Sequence of chain 1.B:
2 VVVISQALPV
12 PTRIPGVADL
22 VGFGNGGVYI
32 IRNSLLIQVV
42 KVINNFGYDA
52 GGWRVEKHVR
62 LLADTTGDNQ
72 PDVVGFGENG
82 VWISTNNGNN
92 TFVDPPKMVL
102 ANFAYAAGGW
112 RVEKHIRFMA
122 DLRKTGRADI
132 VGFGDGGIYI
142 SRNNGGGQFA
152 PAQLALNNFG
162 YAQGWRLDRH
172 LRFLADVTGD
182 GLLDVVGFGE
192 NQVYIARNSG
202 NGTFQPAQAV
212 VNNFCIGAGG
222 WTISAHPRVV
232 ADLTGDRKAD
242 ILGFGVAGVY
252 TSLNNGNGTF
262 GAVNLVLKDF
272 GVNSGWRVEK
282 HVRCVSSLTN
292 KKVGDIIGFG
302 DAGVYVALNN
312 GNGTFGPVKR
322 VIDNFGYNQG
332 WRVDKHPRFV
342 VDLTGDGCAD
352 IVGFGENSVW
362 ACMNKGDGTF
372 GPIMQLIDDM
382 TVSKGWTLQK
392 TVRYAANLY

This protein binds this small molecule.
Small molecule (SMILES): CC(=O)N[C@H]1[C@H](O[C@@H]2[C@@H](O)[C@H](O)O[C@H](CO)[C@@H]2O)O[C@H](CO)[C@@H](O)[C@@H]1O

Binding-site contacts:
Ligand atom O7 contacts residue GLY246 of chain 1.B at 3.5 Å.
Ligand atom C2 contacts residue GLY220 of chain 1.B at 3.8 Å.
Ligand atom C8 contacts residue VAL247 of chain 1.B at 4.0 Å (hydrophobic).
Ligand atom O7 contacts residue TYR251 of chain 1.B at 3.9 Å.
Ligand atom C4 contacts residue TYR251 of chain 1.B at 4.2 Å (hydrophobic).
Ligand atom C8 contacts residue TRP222 of chain 1.B at 3.7 Å (hydrophobic).
Ligand atom C8 contacts residue HIS227 of chain 1.B at 3.7 Å.
Ligand atom O7 contacts residue VAL247 of chain 1.B at 2.8 Å (h-bond).
Ligand atom O5 contacts residue TYR251 of chain 1.B at 3.9 Å.
Ligand atom O7 contacts residue TRP222 of chain 1.B at 4.1 Å.
Ligand atom C2 contacts residue VAL247 of chain 1.B at 3.8 Å (hydrophobic).
Ligand atom O1 contacts residue VAL247 of chain 1.B at 4.2 Å.
Ligand atom O3 contacts residue GLY220 of chain 1.B at 4.3 Å.
Ligand atom C7 contacts residue GLY246 of chain 1.B at 4.2 Å.
Ligand atom C8 contacts residue GLY221 of chain 1.B at 3.9 Å.
Ligand atom O3 contacts residue TYR251 of chain 1.B at 4.5 Å.
Ligand atom O3 contacts residue VAL247 of chain 1.B at 4.4 Å.
Ligand atom C3 contacts residue ASN214 of chain 1.B at 3.8 Å.
Ligand atom C3 contacts residue TRP222 of chain 1.B at 3.6 Å (hydrophobic).
Ligand atom C8 contacts residue GLY220 of chain 1.B at 3.6 Å.
Ligand atom O4 contacts residue ASN214 of chain 1.B at 3.3 Å (h-bond).
Ligand atom C7 contacts residue VAL247 of chain 1.B at 3.8 Å (hydrophobic).
Ligand atom C4 contacts residue ASN214 of chain 1.B at 4.3 Å.
Ligand atom C7 contacts residue TRP222 of chain 1.B at 3.6 Å (hydrophobic).
Ligand atom O2 contacts residue VAL247 of chain 1.B at 3.9 Å.
Ligand atom N2 contacts residue GLY220 of chain 1.B at 2.9 Å (h-bond).
Ligand atom C1 contacts residue GLY220 of chain 1.B at 4.1 Å.
Ligand atom O4 contacts residue VAL247 of chain 1.B at 4.1 Å.
Ligand atom C7 contacts residue GLY220 of chain 1.B at 3.7 Å.
Ligand atom C1 contacts residue TYR251 of chain 1.B at 4.4 Å (hydrophobic).
Ligand atom C3 contacts residue GLY220 of chain 1.B at 3.9 Å.
Ligand atom O2 contacts residue GLY220 of chain 1.B at 4.1 Å.
Ligand atom O3 contacts residue ASN214 of chain 1.B at 2.8 Å (h-bond).
Ligand atom O3 contacts residue TRP222 of chain 1.B at 2.7 Å (h-bond).
Ligand atom N2 contacts residue TRP222 of chain 1.B at 3.2 Å (h-bond).
Ligand atom C2 contacts residue TRP222 of chain 1.B at 3.9 Å (hydrophobic).
Ligand atom C8 contacts residue GLY246 of chain 1.B at 4.2 Å.
Ligand atom O4 contacts residue TYR251 of chain 1.B at 4.4 Å.
Ligand atom O7 contacts residue ALA248 of chain 1.B at 4.5 Å.
Ligand atom C2 contacts residue TYR251 of chain 1.B at 4.1 Å (hydrophobic).